This small molecule binds to this protein.
Small molecule (SMILES): CC[C@H](O)[C@@H]1N(S(C)(=O)=O)C2CCC1(O)CC2

Binding-site contacts:
Ligand atom C17 contacts residue LEU140 of chain 1.A at 4.1 Å (hydrophobic).
Ligand atom O16 contacts residue ASN162 of chain 1.A at 3.2 Å (h-bond).
Ligand atom S14 contacts residue THR138 of chain 1.A at 3.1 Å (h-bond).
Ligand atom S14 contacts residue THR164 of chain 1.A at 4.2 Å.
Ligand atom C01 contacts residue HIS60 of chain 1.A at 4.3 Å.
Ligand atom C17 contacts residue ASN162 of chain 1.A at 4.3 Å.
Ligand atom C10 contacts residue GLU97 of chain 1.A at 3.5 Å.
Ligand atom C07 contacts residue THR138 of chain 1.A at 3.4 Å.
Ligand atom C02 contacts residue GLU101 of chain 1.A at 3.1 Å.
Ligand atom O15 contacts residue ASN139 of chain 1.A at 3.0 Å.
Ligand atom C12 contacts residue THR138 of chain 1.A at 4.2 Å.
Ligand atom O16 contacts residue THR138 of chain 1.A at 4.4 Å.
Ligand atom C13 contacts residue THR138 of chain 1.A at 3.2 Å.
Ligand atom O15 contacts residue THR164 of chain 1.A at 3.7 Å.
Ligand atom C10 contacts residue GLU101 of chain 1.A at 4.3 Å.
Ligand atom O11 contacts residue GLU97 of chain 1.A at 2.8 Å (salt-bridge).
Ligand atom O15 contacts residue THR138 of chain 1.A at 2.3 Å (h-bond).
Ligand atom C05 contacts residue GLU97 of chain 1.A at 4.1 Å.
Ligand atom O04 contacts residue HIS60 of chain 1.A at 4.4 Å.
Ligand atom O16 contacts residue THR164 of chain 1.A at 3.8 Å.
Ligand atom C03 contacts residue GLU101 of chain 1.A at 4.2 Å.
Ligand atom O11 contacts residue HIS60 of chain 1.A at 2.3 Å (h-bond).
Ligand atom S14 contacts residue ASN139 of chain 1.A at 4.4 Å.
Ligand atom N06 contacts residue THR138 of chain 1.A at 3.4 Å (h-bond).
Ligand atom C12 contacts residue GLN61 of chain 1.A at 4.1 Å.
Ligand atom C02 contacts residue HIS60 of chain 1.A at 3.6 Å.
Ligand atom C01 contacts residue GLU101 of chain 1.A at 4.2 Å.
Ligand atom C03 contacts residue HIS60 of chain 1.A at 4.4 Å.
Ligand atom C09 contacts residue HIS60 of chain 1.A at 4.2 Å.
Ligand atom C13 contacts residue ASP137 of chain 1.A at 3.7 Å.
Ligand atom S14 contacts residue ASN162 of chain 1.A at 4.0 Å.
Ligand atom C12 contacts residue GLU97 of chain 1.A at 3.4 Å.
Ligand atom C17 contacts residue THR138 of chain 1.A at 3.3 Å.
Ligand atom O11 contacts residue GLU101 of chain 1.A at 3.4 Å (salt-bridge).
Ligand atom C10 contacts residue GLN61 of chain 1.A at 4.1 Å.
Ligand atom O11 contacts residue GLN61 of chain 1.A at 3.7 Å.
Ligand atom C05 contacts residue GLU101 of chain 1.A at 4.0 Å.
Ligand atom O15 contacts residue ASN162 of chain 1.A at 3.8 Å.
Ligand atom C10 contacts residue HIS60 of chain 1.A at 3.6 Å.
Ligand atom C09 contacts residue GLN61 of chain 1.A at 4.0 Å.

Sequence of chain 1.A:
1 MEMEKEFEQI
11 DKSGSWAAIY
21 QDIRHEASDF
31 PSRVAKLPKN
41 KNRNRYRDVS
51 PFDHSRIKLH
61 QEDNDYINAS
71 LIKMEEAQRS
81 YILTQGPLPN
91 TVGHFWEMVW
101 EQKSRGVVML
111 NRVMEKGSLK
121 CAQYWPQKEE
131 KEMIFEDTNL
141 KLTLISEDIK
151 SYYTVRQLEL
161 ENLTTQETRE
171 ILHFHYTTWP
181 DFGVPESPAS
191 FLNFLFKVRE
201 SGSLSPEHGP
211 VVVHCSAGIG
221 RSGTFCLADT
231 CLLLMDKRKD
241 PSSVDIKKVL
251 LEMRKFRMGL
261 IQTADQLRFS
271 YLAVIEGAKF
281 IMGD